This protein binds this small molecule.
Small molecule (SMILES): Cc1cccc(C)c1-n1c(=O)c2cc(C(=O)C3=C(O)CCCC3=O)ccc2n(C)c1=O

Binding-site contacts:
Ligand atom C12 contacts residue PHE381 of chain 1.A at 3.4 Å (hydrophobic).
Ligand atom C29 contacts residue MET335 of chain 1.A at 3.8 Å (hydrophobic).
Ligand atom C15 contacts residue PHE381 of chain 1.A at 3.7 Å (hydrophobic).
Ligand atom C31 contacts residue LEU427 of chain 1.A at 3.6 Å (hydrophobic).
Ligand atom O8 contacts residue CO1 of chain 1.C at 2.0 Å.
Ligand atom C30 contacts residue PHE424 of chain 1.A at 3.8 Å (hydrophobic).
Ligand atom O7 contacts residue PHE424 of chain 1.A at 3.2 Å.
Ligand atom C9 contacts residue PHE419 of chain 1.A at 3.3 Å (hydrophobic).
Ligand atom C13 contacts residue PHE381 of chain 1.A at 3.6 Å (hydrophobic).
Ligand atom C16 contacts residue PHE381 of chain 1.A at 3.5 Å (hydrophobic).
Ligand atom C9 contacts residue CO1 of chain 1.C at 3.2 Å.
Ligand atom C13 contacts residue GLY420 of chain 1.A at 3.6 Å.
Ligand atom C14 contacts residue PHE424 of chain 1.A at 3.6 Å (hydrophobic).
Ligand atom C12 contacts residue PHE419 of chain 1.A at 3.7 Å (hydrophobic).
Ligand atom C2 contacts residue SER267 of chain 1.A at 3.7 Å.
Ligand atom C1 contacts residue SER267 of chain 1.A at 3.5 Å.
Ligand atom C16 contacts residue PHE424 of chain 1.A at 4.0 Å (hydrophobic).
Ligand atom O11 contacts residue CO1 of chain 1.C at 2.4 Å.
Ligand atom C14 contacts residue PHE381 of chain 1.A at 3.7 Å (hydrophobic).
Ligand atom C5 contacts residue CO1 of chain 1.C at 3.6 Å.
Ligand atom C4 contacts residue VAL228 of chain 1.A at 3.8 Å (hydrophobic).
Ligand atom C13 contacts residue PHE424 of chain 1.A at 3.6 Å (hydrophobic).
Ligand atom C25 contacts residue MET335 of chain 1.A at 3.8 Å (hydrophobic).
Ligand atom O8 contacts residue HIS308 of chain 1.A at 3.2 Å.
Ligand atom O7 contacts residue LYS421 of chain 1.A at 3.6 Å.
Ligand atom O8 contacts residue HIS226 of chain 1.A at 3.5 Å (h-bond).
Ligand atom O11 contacts residue PHE419 of chain 1.A at 2.9 Å (h-bond).
Ligand atom C10 contacts residue PHE381 of chain 1.A at 3.3 Å (hydrophobic).
Ligand atom C15 contacts residue PHE424 of chain 1.A at 3.8 Å (hydrophobic).
Ligand atom C4 contacts residue CO1 of chain 1.C at 3.0 Å.
Ligand atom C12 contacts residue GLY420 of chain 1.A at 3.6 Å.
Ligand atom C3 contacts residue VAL228 of chain 1.A at 3.8 Å (hydrophobic).
Ligand atom O11 contacts residue PHE381 of chain 1.A at 3.7 Å.
Ligand atom O11 contacts residue GLU394 of chain 1.A at 3.4 Å (salt-bridge).
Ligand atom C1 contacts residue LYS421 of chain 1.A at 3.7 Å.
Ligand atom O8 contacts residue VAL228 of chain 1.A at 3.1 Å.
Ligand atom C12 contacts residue GLN379 of chain 1.A at 3.8 Å.
Ligand atom C31 contacts residue LEU368 of chain 1.A at 3.7 Å (hydrophobic).
Ligand atom C3 contacts residue PRO280 of chain 1.A at 3.7 Å (hydrophobic).
Ligand atom C12 contacts residue PHE424 of chain 1.A at 3.8 Å (hydrophobic).

Sequence of chain 1.A:
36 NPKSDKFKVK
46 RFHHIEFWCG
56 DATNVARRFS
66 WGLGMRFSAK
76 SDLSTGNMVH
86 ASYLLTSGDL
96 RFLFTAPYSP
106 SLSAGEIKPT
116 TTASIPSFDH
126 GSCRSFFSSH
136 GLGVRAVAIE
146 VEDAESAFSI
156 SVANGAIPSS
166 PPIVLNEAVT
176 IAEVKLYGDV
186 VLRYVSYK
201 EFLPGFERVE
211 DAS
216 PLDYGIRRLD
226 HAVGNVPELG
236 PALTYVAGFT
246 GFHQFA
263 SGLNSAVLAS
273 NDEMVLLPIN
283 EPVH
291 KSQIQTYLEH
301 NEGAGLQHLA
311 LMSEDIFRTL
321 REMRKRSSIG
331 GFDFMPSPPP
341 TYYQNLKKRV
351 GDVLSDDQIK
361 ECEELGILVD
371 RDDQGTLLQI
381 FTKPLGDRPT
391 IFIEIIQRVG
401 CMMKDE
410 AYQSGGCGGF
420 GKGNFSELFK